Binding-site contacts:
Ligand atom C4 contacts residue TYR252 of chain 1.A at 3.5 Å (hydrophobic).
Ligand atom C4 contacts residue TYR191 of chain 1.A at 4.5 Å (hydrophobic).
Ligand atom C6 contacts residue TYR180 of chain 1.A at 4.0 Å (hydrophobic).
Ligand atom N3 contacts residue TYR191 of chain 1.A at 3.7 Å.
Ligand atom O1' contacts residue PHE149 of chain 1.A at 4.3 Å.
Ligand atom C1 contacts residue TYR180 of chain 1.A at 3.8 Å (hydrophobic).
Ligand atom O1' contacts residue ALA188 of chain 1.A at 3.6 Å.
Ligand atom C5 contacts residue THR182 of chain 1.A at 3.6 Å.
Ligand atom C4 contacts residue LEU181 of chain 1.A at 4.5 Å (hydrophobic).
Ligand atom O1' contacts residue GLY151 of chain 1.A at 2.6 Å (h-bond).
Ligand atom C5 contacts residue TYR252 of chain 1.A at 3.5 Å (hydrophobic).
Ligand atom C4 contacts residue TYR180 of chain 1.A at 3.8 Å (hydrophobic).
Ligand atom C6 contacts residue THR182 of chain 1.A at 3.5 Å.
Ligand atom C1' contacts residue TYR180 of chain 1.A at 4.1 Å (hydrophobic).
Ligand atom N3 contacts residue TYR180 of chain 1.A at 3.4 Å.
Ligand atom C6 contacts residue LEU181 of chain 1.A at 4.1 Å (hydrophobic).
Ligand atom O1' contacts residue HIS150 of chain 1.A at 3.4 Å.
Ligand atom C2 contacts residue TYR180 of chain 1.A at 3.6 Å (hydrophobic).
Ligand atom C1' contacts residue TYR191 of chain 1.A at 3.5 Å (hydrophobic).
Ligand atom C2 contacts residue TYR191 of chain 1.A at 3.3 Å (hydrophobic).
Ligand atom C6 contacts residue PHE149 of chain 1.A at 4.3 Å (hydrophobic).
Ligand atom C6 contacts residue TYR191 of chain 1.A at 4.4 Å (hydrophobic).
Ligand atom C5 contacts residue LEU187 of chain 1.A at 4.0 Å (hydrophobic).
Ligand atom C3 contacts residue TYR191 of chain 1.A at 3.7 Å (hydrophobic).
Ligand atom N1' contacts residue TYR191 of chain 1.A at 3.7 Å.
Ligand atom C1 contacts residue TYR191 of chain 1.A at 3.5 Å (hydrophobic).
Ligand atom C3 contacts residue TYR180 of chain 1.A at 3.6 Å (hydrophobic).
Ligand atom C1' contacts residue GLY151 of chain 1.A at 3.5 Å.
Ligand atom N1' contacts residue GLY151 of chain 1.A at 3.2 Å (h-bond).
Ligand atom N1' contacts residue HIS150 of chain 1.A at 3.8 Å.
Ligand atom C5 contacts residue LEU181 of chain 1.A at 3.6 Å (hydrophobic).
Ligand atom C5 contacts residue TYR180 of chain 1.A at 4.2 Å (hydrophobic).
Ligand atom C4 contacts residue LEU187 of chain 1.A at 4.2 Å (hydrophobic).
Ligand atom C1' contacts residue HIS150 of chain 1.A at 4.1 Å.
Ligand atom O1' contacts residue TYR180 of chain 1.A at 4.5 Å.
Ligand atom O1' contacts residue TYR191 of chain 1.A at 3.8 Å.

A protein and the small-molecule ligand that binds it are described below.
Small molecule (SMILES): NC(=O)c1cccc(N)c1

Sequence of chain 1.A:
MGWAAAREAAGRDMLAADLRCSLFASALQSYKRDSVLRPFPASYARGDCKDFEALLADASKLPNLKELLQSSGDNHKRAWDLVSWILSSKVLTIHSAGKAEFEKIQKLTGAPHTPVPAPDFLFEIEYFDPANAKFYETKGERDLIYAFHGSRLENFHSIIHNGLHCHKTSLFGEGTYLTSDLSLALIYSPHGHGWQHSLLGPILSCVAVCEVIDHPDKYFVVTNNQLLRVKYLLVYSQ